This small molecule binds to this protein.
Small molecule (SMILES): CO[C@H]1C[C@@H]2CC[C@@H](C)[C@@](O)(O2)C(=O)C(=O)N2CCCC[C@H]2C(=O)O[C@H]([C@H](C)C[C@@H]2CC[C@@H](O)[C@H](OC)C2)CC(=O)[C@H](C)/C=C(\C)[C@@H](O)[C@@H](OC)C(=O)[C@H](C)C[C@H](C)/C=C/C=CC=C1C

Sequence of chain 1.K:
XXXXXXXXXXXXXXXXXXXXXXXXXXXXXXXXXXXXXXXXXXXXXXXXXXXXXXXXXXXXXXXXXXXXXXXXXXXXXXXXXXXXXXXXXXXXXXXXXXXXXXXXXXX

Binding-site contacts:
Ligand atom C43 contacts residue UNK37 of chain 1.K at 3.8 Å.
Ligand atom C50 contacts residue PHE658 of chain 1.J at 3.5 Å (hydrophobic).
Ligand atom O12 contacts residue GLY659 of chain 1.J at 2.7 Å (h-bond).
Ligand atom C45 contacts residue PHE727 of chain 1.J at 3.5 Å (hydrophobic).
Ligand atom C36 contacts residue UNK56 of chain 1.K at 3.8 Å.
Ligand atom C52 contacts residue SER654 of chain 1.J at 3.6 Å.
Ligand atom C52 contacts residue ARG655 of chain 1.J at 3.7 Å.
Ligand atom C44 contacts residue PHE658 of chain 1.J at 3.8 Å (hydrophobic).
Ligand atom O10 contacts residue UNK54 of chain 1.K at 2.4 Å (h-bond).
Ligand atom O13 contacts residue UNK53 of chain 1.K at 3.6 Å (h-bond).
Ligand atom C47 contacts residue UNK54 of chain 1.K at 3.7 Å.
Ligand atom O12 contacts residue PHE658 of chain 1.J at 3.3 Å.
Ligand atom C24 contacts residue GLU651 of chain 1.J at 3.8 Å.
Ligand atom C52 contacts residue PHE658 of chain 1.J at 3.6 Å (hydrophobic).
Ligand atom C1 contacts residue UNK56 of chain 1.K at 4.0 Å.
Ligand atom C46 contacts residue GLU651 of chain 1.J at 3.5 Å.
Ligand atom C46 contacts residue SER654 of chain 1.J at 3.1 Å.
Ligand atom O10 contacts residue UNK53 of chain 1.K at 3.7 Å.
Ligand atom C44 contacts residue TRP720 of chain 1.J at 3.4 Å (hydrophobic).
Ligand atom O2 contacts residue UNK56 of chain 1.K at 3.1 Å (h-bond).
Ligand atom C13 contacts residue THR717 of chain 1.J at 4.0 Å.
Ligand atom C4 contacts residue UNK59 of chain 1.K at 3.9 Å.
Ligand atom O11 contacts residue UNK55 of chain 1.K at 3.2 Å.
Ligand atom O11 contacts residue UNK54 of chain 1.K at 3.0 Å (h-bond).
Ligand atom C39 contacts residue GLY659 of chain 1.J at 3.8 Å.
Ligand atom C11 contacts residue UNK37 of chain 1.K at 3.9 Å.
Ligand atom O2 contacts residue UNK55 of chain 1.K at 3.8 Å.
Ligand atom O13 contacts residue UNK54 of chain 1.K at 3.2 Å (h-bond).
Ligand atom C28 contacts residue UNK54 of chain 1.K at 3.7 Å.
Ligand atom C15 contacts residue PHE658 of chain 1.J at 3.6 Å (hydrophobic).
Ligand atom C18 contacts residue TYR724 of chain 1.J at 3.9 Å (hydrophobic).
Ligand atom C32 contacts residue UNK54 of chain 1.K at 3.8 Å.
Ligand atom C19 contacts residue TYR724 of chain 1.J at 3.5 Å (hydrophobic).
Ligand atom C38 contacts residue GLY659 of chain 1.J at 3.8 Å.
Ligand atom C24 contacts residue SER654 of chain 1.J at 4.0 Å.
Ligand atom C49 contacts residue PHE658 of chain 1.J at 3.5 Å (hydrophobic).
Ligand atom C12 contacts residue UNK37 of chain 1.K at 4.0 Å.
Ligand atom C38 contacts residue PHE658 of chain 1.J at 3.3 Å (hydrophobic).
Ligand atom C52 contacts residue GLY659 of chain 1.J at 3.5 Å.
Ligand atom C46 contacts residue ARG655 of chain 1.J at 3.4 Å.

Sequence of chain 1.J:
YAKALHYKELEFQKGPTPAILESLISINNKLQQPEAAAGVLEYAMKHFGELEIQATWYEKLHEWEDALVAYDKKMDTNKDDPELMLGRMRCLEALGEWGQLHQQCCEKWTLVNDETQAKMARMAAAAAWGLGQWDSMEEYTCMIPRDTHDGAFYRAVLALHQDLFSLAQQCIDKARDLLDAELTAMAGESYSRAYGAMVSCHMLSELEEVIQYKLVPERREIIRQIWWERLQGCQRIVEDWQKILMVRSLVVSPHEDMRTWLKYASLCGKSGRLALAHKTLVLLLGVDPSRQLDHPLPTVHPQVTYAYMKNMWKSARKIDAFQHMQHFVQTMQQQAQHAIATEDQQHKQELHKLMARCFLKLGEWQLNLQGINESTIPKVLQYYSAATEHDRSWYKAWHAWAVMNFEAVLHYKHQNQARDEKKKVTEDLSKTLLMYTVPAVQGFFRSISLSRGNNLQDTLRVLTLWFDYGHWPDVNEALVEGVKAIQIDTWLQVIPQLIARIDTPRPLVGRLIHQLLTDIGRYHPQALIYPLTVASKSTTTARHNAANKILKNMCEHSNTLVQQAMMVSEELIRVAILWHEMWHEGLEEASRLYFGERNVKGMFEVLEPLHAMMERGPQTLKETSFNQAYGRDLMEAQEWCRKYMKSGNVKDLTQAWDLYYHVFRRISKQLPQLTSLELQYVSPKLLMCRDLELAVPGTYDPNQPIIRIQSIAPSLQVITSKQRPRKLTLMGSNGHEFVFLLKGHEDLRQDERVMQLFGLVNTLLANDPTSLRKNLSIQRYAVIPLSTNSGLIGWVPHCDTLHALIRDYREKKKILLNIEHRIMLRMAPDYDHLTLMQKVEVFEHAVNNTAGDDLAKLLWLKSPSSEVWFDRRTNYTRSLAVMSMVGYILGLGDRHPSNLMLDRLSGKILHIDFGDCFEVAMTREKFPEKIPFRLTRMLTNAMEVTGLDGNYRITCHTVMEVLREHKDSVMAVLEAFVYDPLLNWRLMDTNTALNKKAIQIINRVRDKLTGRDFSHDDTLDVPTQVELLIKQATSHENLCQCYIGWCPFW